Binding-site contacts:
Ligand atom C4 contacts residue VAL241 of chain 1.A at 3.6 Å (hydrophobic).
Ligand atom C3 contacts residue MET167 of chain 1.A at 4.0 Å (hydrophobic).
Ligand atom C2 contacts residue HIS184 of chain 1.A at 3.7 Å.
Ligand atom O3 contacts residue VAL241 of chain 1.A at 3.8 Å.
Ligand atom O2 contacts residue HIS184 of chain 1.A at 3.0 Å (h-bond).
Ligand atom C1 contacts residue FE1 of chain 1.C at 2.8 Å.
Ligand atom O4 contacts residue VAL241 of chain 1.A at 4.1 Å.
Ligand atom O5 contacts residue HIS239 of chain 1.A at 3.4 Å (h-bond).
Ligand atom C5 contacts residue TYR169 of chain 1.A at 3.5 Å (hydrophobic).
Ligand atom C3 contacts residue FE1 of chain 1.C at 4.2 Å.
Ligand atom O2 contacts residue ASP186 of chain 1.A at 3.1 Å (salt-bridge).
Ligand atom C5 contacts residue VAL241 of chain 1.A at 3.6 Å (hydrophobic).
Ligand atom O5 contacts residue FE1 of chain 1.C at 2.1 Å.
Ligand atom O3 contacts residue MET167 of chain 1.A at 3.7 Å.
Ligand atom O3 contacts residue SER251 of chain 1.A at 2.6 Å (h-bond).
Ligand atom O2 contacts residue FE1 of chain 1.C at 2.1 Å.
Ligand atom O1 contacts residue MET167 of chain 1.A at 4.1 Å.
Ligand atom C5 contacts residue ARG249 of chain 1.A at 3.5 Å.
Ligand atom O4 contacts residue SER251 of chain 1.A at 3.5 Å.
Ligand atom O3 contacts residue TYR169 of chain 1.A at 2.6 Å (h-bond).
Ligand atom O4 contacts residue LEU201 of chain 1.A at 4.1 Å.
Ligand atom C4 contacts residue LEU181 of chain 1.A at 3.8 Å (hydrophobic).
Ligand atom O2 contacts residue PHE255 of chain 1.A at 3.9 Å.
Ligand atom O3 contacts residue ARG249 of chain 1.A at 3.0 Å (salt-bridge).
Ligand atom C4 contacts residue TYR169 of chain 1.A at 3.8 Å (hydrophobic).
Ligand atom C2 contacts residue LEU181 of chain 1.A at 3.7 Å (hydrophobic).
Ligand atom O4 contacts residue VAL193 of chain 1.A at 4.0 Å.
Ligand atom C5 contacts residue SER251 of chain 1.A at 3.3 Å.
Ligand atom O4 contacts residue ARG249 of chain 1.A at 2.8 Å (salt-bridge).
Ligand atom O1 contacts residue FE1 of chain 1.C at 4.0 Å.
Ligand atom C3 contacts residue LEU181 of chain 1.A at 3.6 Å (hydrophobic).
Ligand atom O1 contacts residue PHE255 of chain 1.A at 4.0 Å.
Ligand atom C2 contacts residue FE1 of chain 1.C at 2.7 Å.
Ligand atom C4 contacts residue LEU201 of chain 1.A at 4.0 Å (hydrophobic).
Ligand atom O5 contacts residue HIS184 of chain 1.A at 3.1 Å (h-bond).
Ligand atom O5 contacts residue LEU181 of chain 1.A at 3.9 Å.
Ligand atom C1 contacts residue PHE255 of chain 1.A at 4.1 Å (hydrophobic).
Ligand atom C3 contacts residue TYR169 of chain 1.A at 3.8 Å (hydrophobic).
Ligand atom C1 contacts residue HIS184 of chain 1.A at 3.6 Å.
Ligand atom C1 contacts residue ASP186 of chain 1.A at 4.2 Å.

A small-molecule ligand and the protein it binds are described below.
Small molecule (SMILES): O=C(O)CCC(=O)C(=O)O

Sequence of chain 1.A:
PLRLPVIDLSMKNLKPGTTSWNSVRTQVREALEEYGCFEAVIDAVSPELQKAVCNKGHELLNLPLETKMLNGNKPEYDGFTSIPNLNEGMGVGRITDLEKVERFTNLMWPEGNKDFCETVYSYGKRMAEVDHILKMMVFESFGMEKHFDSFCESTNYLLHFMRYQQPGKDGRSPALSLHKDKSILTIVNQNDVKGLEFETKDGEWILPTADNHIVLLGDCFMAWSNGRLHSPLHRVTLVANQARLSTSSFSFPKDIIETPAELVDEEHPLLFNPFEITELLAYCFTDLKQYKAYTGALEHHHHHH